Sequence of chain 2.B:
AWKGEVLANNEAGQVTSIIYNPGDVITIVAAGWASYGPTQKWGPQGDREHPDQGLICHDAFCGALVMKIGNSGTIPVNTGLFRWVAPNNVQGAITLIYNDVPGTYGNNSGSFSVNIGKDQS

Binding-site contacts:
Ligand atom O26 contacts residue CA1 of chain 2.G at 2.5 Å.
Ligand atom OA9 contacts residue ASN107 of chain 2.A at 3.0 Å (h-bond).
Ligand atom O26 contacts residue TYR36 of chain 2.B at 3.5 Å (h-bond).
Ligand atom O88 contacts residue TYR36 of chain 2.A at 3.0 Å (h-bond).
Ligand atom O5 contacts residue TYR36 of chain 2.B at 3.0 Å (h-bond).
Ligand atom OB2 contacts residue HIS50 of chain 2.A at 2.7 Å (h-bond).
Ligand atom OB1 contacts residue TYR36 of chain 2.A at 3.1 Å (h-bond).
Ligand atom C23 contacts residue CA1 of chain 2.G at 3.4 Å.
Ligand atom OB0 contacts residue THR104 of chain 2.A at 3.3 Å (h-bond).
Ligand atom CA5 contacts residue THR104 of chain 2.A at 3.4 Å.
Ligand atom CA5 contacts residue CA1 of chain 2.E at 3.4 Å.
Ligand atom CB3 contacts residue ASP100 of chain 2.A at 3.4 Å.
Ligand atom O25 contacts residue TYR36 of chain 2.B at 3.1 Å (h-bond).
Ligand atom OB0 contacts residue TYR36 of chain 2.A at 3.5 Å (h-bond).
Ligand atom O31 contacts residue GLN53 of chain 2.B at 2.7 Å (h-bond).
Ligand atom O31 contacts residue HIS50 of chain 2.B at 2.7 Å (h-bond).
Ligand atom O73 contacts residue GLN40 of chain 2.A at 3.1 Å (h-bond).
Ligand atom OB0 contacts residue CA1 of chain 2.E at 2.5 Å.
Ligand atom O25 contacts residue THR104 of chain 2.B at 3.4 Å (h-bond).
Ligand atom C23 contacts residue ASP100 of chain 2.B at 3.5 Å.
Ligand atom O25 contacts residue CA1 of chain 2.G at 2.5 Å.
Ligand atom CA6 contacts residue CA1 of chain 2.E at 3.4 Å.
Ligand atom C27 contacts residue TYR36 of chain 2.B at 3.5 Å (hydrophobic).
Ligand atom O26 contacts residue THR104 of chain 2.B at 3.3 Å (h-bond).
Ligand atom CA7 contacts residue TYR36 of chain 2.A at 3.5 Å (hydrophobic).
Ligand atom CA5 contacts residue ASP100 of chain 2.A at 3.5 Å.
Ligand atom O30 contacts residue ASN107 of chain 2.B at 3.1 Å (h-bond).
Ligand atom OB2 contacts residue GLN53 of chain 2.A at 2.7 Å (h-bond).
Ligand atom C28 contacts residue CA1 of chain 2.G at 3.4 Å.
Ligand atom O26 contacts residue ASN107 of chain 2.B at 3.0 Å (h-bond).
Ligand atom O25 contacts residue ASP100 of chain 2.B at 2.6 Å (salt-bridge).
Ligand atom OB0 contacts residue ASN107 of chain 2.A at 3.0 Å (h-bond).
Ligand atom OA3 contacts residue HIS50 of chain 2.A at 3.4 Å (h-bond).
Ligand atom O21 contacts residue HIS50 of chain 2.B at 3.4 Å (h-bond).
Ligand atom OA3 contacts residue TYR36 of chain 2.A at 3.5 Å.
Ligand atom C29 contacts residue ASP100 of chain 2.B at 3.4 Å.
Ligand atom C23 contacts residue THR104 of chain 2.B at 3.4 Å.
Ligand atom OB1 contacts residue CA1 of chain 2.E at 2.5 Å.
Ligand atom OB1 contacts residue ASP100 of chain 2.A at 2.6 Å (salt-bridge).
Ligand atom OB1 contacts residue THR104 of chain 2.A at 3.4 Å (h-bond).

Sequence of chain 2.A:
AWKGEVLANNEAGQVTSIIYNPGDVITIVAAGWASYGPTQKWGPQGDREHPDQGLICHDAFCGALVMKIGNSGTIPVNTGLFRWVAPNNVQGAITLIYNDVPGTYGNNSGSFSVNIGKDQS

The protein below binds the small molecule below.
Small molecule (SMILES): OC[C@H]1O[C@@H](OCc2cn([C@H]3[C@H](O)[C@@H](O)[C@H](c4cn([C@H]5[C@H](O)[C@@H](O)[C@H](n6cc([C@@H]7O[C@H](CO)[C@@H](n8cc(CO[C@@H]9O[C@H](CO)[C@H](O)[C@H](O)[C@H]9O)nn8)[C@H](O)[C@H]7O)nn6)O[C@@H]5CO)nn4)O[C@@H]3CO)nn2)[C@H](O)[C@@H](O)[C@H]1O